The protein below binds the small molecule below.
Small molecule (SMILES): CC(=O)N[C@@H]1[C@@H](O)[C@H](O)[C@@H](CO)O[C@H]1O

Binding-site contacts:
Ligand atom C6 contacts residue LYS207 of chain 1.A at 4.4 Å.
Ligand atom C1 contacts residue GLU147 of chain 1.A at 4.0 Å.
Ligand atom C6 contacts residue GLU211 of chain 1.A at 3.4 Å.
Ligand atom O5 contacts residue ILE149 of chain 1.A at 3.6 Å (h-bond).
Ligand atom O6 contacts residue GLU211 of chain 1.A at 2.2 Å (salt-bridge).
Ligand atom C7 contacts residue GLU147 of chain 1.A at 3.9 Å.
Ligand atom C2 contacts residue GLU147 of chain 1.A at 4.0 Å.
Ligand atom C5 contacts residue LYS207 of chain 1.A at 3.6 Å.
Ligand atom O7 contacts residue ASN168 of chain 1.A at 3.5 Å (h-bond).
Ligand atom C1 contacts residue ASN168 of chain 1.A at 3.1 Å.
Ligand atom C1 contacts residue LYS207 of chain 1.A at 3.9 Å.
Ligand atom N2 contacts residue ASN168 of chain 1.A at 2.9 Å (h-bond).
Ligand atom C1 contacts residue ILE149 of chain 1.A at 4.1 Å (hydrophobic).
Ligand atom C8 contacts residue ASN168 of chain 1.A at 3.5 Å.
Ligand atom C8 contacts residue GLU147 of chain 1.A at 3.4 Å.
Ligand atom C1 contacts residue GLU148 of chain 1.A at 3.9 Å.
Ligand atom O5 contacts residue GLU148 of chain 1.A at 3.5 Å.
Ligand atom O6 contacts residue GLU148 of chain 1.A at 3.1 Å.
Ligand atom C6 contacts residue GLU148 of chain 1.A at 4.1 Å.
Ligand atom C5 contacts residue GLU211 of chain 1.A at 4.5 Å.
Ligand atom O5 contacts residue GLU211 of chain 1.A at 4.2 Å.
Ligand atom O7 contacts residue ASN305 of chain 1.B at 4.5 Å.
Ligand atom O5 contacts residue LYS207 of chain 1.A at 4.0 Å.
Ligand atom N2 contacts residue GLU147 of chain 1.A at 4.1 Å.
Ligand atom C2 contacts residue GLU148 of chain 1.A at 4.4 Å.
Ligand atom C2 contacts residue ASN168 of chain 1.A at 3.3 Å.
Ligand atom C8 contacts residue ASN305 of chain 1.B at 3.9 Å.
Ligand atom O6 contacts residue ILE149 of chain 1.A at 3.6 Å.
Ligand atom C5 contacts residue GLU148 of chain 1.A at 4.4 Å.
Ligand atom O5 contacts residue ASN168 of chain 1.A at 4.2 Å.
Ligand atom C7 contacts residue ASN168 of chain 1.A at 3.0 Å.

Sequence of chain 1.B:
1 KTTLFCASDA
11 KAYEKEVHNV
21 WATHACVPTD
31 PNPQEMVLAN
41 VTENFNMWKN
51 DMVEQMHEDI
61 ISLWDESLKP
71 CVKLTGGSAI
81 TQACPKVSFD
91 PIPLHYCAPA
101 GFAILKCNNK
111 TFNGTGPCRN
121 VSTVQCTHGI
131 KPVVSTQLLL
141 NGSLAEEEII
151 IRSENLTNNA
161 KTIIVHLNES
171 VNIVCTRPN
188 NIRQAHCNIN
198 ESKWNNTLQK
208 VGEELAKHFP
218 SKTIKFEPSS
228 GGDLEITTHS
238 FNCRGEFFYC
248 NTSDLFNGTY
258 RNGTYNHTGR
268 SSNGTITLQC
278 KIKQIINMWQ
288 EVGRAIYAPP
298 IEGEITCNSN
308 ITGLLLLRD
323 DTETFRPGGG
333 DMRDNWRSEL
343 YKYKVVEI

Sequence of chain 1.A:
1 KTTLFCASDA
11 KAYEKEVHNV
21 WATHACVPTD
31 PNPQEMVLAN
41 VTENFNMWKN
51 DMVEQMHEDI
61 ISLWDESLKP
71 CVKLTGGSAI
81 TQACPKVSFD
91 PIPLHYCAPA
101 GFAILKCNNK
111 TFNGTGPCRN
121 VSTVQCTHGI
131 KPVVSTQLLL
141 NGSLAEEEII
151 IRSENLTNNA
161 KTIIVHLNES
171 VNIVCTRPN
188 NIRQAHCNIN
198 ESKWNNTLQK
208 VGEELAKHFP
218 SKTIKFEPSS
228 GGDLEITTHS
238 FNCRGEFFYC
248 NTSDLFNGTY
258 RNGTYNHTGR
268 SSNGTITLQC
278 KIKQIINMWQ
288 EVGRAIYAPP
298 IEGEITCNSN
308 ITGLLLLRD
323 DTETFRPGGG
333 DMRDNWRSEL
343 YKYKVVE